Sequence of chain 3.A:
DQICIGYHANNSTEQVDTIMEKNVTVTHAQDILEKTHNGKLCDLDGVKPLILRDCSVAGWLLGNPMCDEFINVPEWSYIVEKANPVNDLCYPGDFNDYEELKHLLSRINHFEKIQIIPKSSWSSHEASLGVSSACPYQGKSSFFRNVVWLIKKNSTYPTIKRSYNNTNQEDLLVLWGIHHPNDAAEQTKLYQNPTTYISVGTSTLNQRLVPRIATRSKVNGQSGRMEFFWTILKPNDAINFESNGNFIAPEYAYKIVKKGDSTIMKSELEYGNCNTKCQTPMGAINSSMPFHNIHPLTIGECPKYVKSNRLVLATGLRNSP

Binding-site contacts:
Ligand atom C7 contacts residue ASN23 of chain 3.A at 3.5 Å.
Ligand atom O5 contacts residue ASN23 of chain 3.A at 2.4 Å (h-bond).
Ligand atom C2 contacts residue ASN23 of chain 3.A at 2.5 Å.
Ligand atom C1 contacts residue ASN23 of chain 3.A at 1.4 Å.
Ligand atom C4 contacts residue ASN23 of chain 3.A at 4.2 Å.
Ligand atom C8 contacts residue LYS22 of chain 3.A at 4.0 Å.
Ligand atom N2 contacts residue ASN23 of chain 3.A at 3.0 Å (h-bond).
Ligand atom O5 contacts residue GLN15 of chain 3.A at 4.2 Å.
Ligand atom C3 contacts residue ASN23 of chain 3.A at 3.8 Å.
Ligand atom C5 contacts residue ASN23 of chain 3.A at 3.7 Å.
Ligand atom O7 contacts residue ASN23 of chain 3.A at 3.6 Å (h-bond).

The small molecule below binds the protein below.
Small molecule (SMILES): CC(=O)N[C@@H]1[C@@H](O)[C@H](O)[C@@H](CO)O[C@H]1O